This protein binds this small molecule.
Small molecule (SMILES): c1ccc(C(CCNC2CCNCC2)c2ccccc2)cc1

Binding-site contacts:
Ligand atom C13 contacts residue LEU337 of chain 1.C at 3.9 Å (hydrophobic).
Ligand atom C04 contacts residue MET314 of chain 1.C at 3.9 Å (hydrophobic).
Ligand atom C11 contacts residue PHE326 of chain 1.C at 3.6 Å (hydrophobic).
Ligand atom C21 contacts residue TYR320 of chain 1.C at 3.7 Å (hydrophobic).
Ligand atom C07 contacts residue LEU337 of chain 1.C at 4.2 Å (hydrophobic).
Ligand atom N20 contacts residue ASP323 of chain 1.C at 3.9 Å.
Ligand atom N16 contacts residue TYR320 of chain 1.C at 4.3 Å.
Ligand atom C02 contacts residue MET314 of chain 1.C at 4.3 Å (hydrophobic).
Ligand atom C05 contacts residue LEU337 of chain 1.C at 3.9 Å (hydrophobic).
Ligand atom C14 contacts residue TYR320 of chain 1.C at 3.9 Å (hydrophobic).
Ligand atom C10 contacts residue VAL319 of chain 1.C at 3.6 Å (hydrophobic).
Ligand atom C12 contacts residue VAL288 of chain 1.C at 4.0 Å (hydrophobic).
Ligand atom C21 contacts residue ASP323 of chain 1.C at 3.6 Å.
Ligand atom C11 contacts residue VAL288 of chain 1.C at 4.0 Å (hydrophobic).
Ligand atom C09 contacts residue LEU322 of chain 1.C at 3.9 Å (hydrophobic).
Ligand atom C12 contacts residue PHE326 of chain 1.C at 3.8 Å (hydrophobic).
Ligand atom C05 contacts residue ASN315 of chain 1.C at 4.2 Å.
Ligand atom C06 contacts residue GLU338 of chain 1.C at 4.1 Å.
Ligand atom C19 contacts residue TYR320 of chain 1.C at 4.2 Å (hydrophobic).
Ligand atom C03 contacts residue MET314 of chain 1.C at 3.3 Å (hydrophobic).
Ligand atom C04 contacts residue LEU337 of chain 1.C at 4.0 Å (hydrophobic).
Ligand atom C13 contacts residue PHE326 of chain 1.C at 3.9 Å (hydrophobic).
Ligand atom C03 contacts residue TYR320 of chain 1.C at 3.8 Å (hydrophobic).
Ligand atom C09 contacts residue VAL319 of chain 1.C at 3.5 Å (hydrophobic).
Ligand atom C09 contacts residue TYR320 of chain 1.C at 3.8 Å (hydrophobic).
Ligand atom C22 contacts residue ASP323 of chain 1.C at 3.2 Å.
Ligand atom C10 contacts residue LEU322 of chain 1.C at 3.5 Å (hydrophobic).
Ligand atom C03 contacts residue ASN315 of chain 1.C at 4.1 Å.
Ligand atom C18 contacts residue TYR320 of chain 1.C at 4.2 Å (hydrophobic).
Ligand atom C02 contacts residue TYR320 of chain 1.C at 4.2 Å (hydrophobic).
Ligand atom C14 contacts residue PHE326 of chain 1.C at 3.8 Å (hydrophobic).
Ligand atom C09 contacts residue PHE326 of chain 1.C at 3.5 Å (hydrophobic).
Ligand atom C04 contacts residue ASN315 of chain 1.C at 3.5 Å.
Ligand atom C10 contacts residue PHE326 of chain 1.C at 3.4 Å (hydrophobic).
Ligand atom C17 contacts residue TYR320 of chain 1.C at 3.5 Å (hydrophobic).
Ligand atom C06 contacts residue LEU337 of chain 1.C at 4.0 Å (hydrophobic).
Ligand atom C22 contacts residue TYR320 of chain 1.C at 3.5 Å (hydrophobic).
Ligand atom C01 contacts residue TYR320 of chain 1.C at 3.9 Å (hydrophobic).
Ligand atom C15 contacts residue TYR320 of chain 1.C at 3.6 Å (hydrophobic).
Ligand atom C08 contacts residue PHE326 of chain 1.C at 3.7 Å (hydrophobic).

Sequence of chain 1.C:
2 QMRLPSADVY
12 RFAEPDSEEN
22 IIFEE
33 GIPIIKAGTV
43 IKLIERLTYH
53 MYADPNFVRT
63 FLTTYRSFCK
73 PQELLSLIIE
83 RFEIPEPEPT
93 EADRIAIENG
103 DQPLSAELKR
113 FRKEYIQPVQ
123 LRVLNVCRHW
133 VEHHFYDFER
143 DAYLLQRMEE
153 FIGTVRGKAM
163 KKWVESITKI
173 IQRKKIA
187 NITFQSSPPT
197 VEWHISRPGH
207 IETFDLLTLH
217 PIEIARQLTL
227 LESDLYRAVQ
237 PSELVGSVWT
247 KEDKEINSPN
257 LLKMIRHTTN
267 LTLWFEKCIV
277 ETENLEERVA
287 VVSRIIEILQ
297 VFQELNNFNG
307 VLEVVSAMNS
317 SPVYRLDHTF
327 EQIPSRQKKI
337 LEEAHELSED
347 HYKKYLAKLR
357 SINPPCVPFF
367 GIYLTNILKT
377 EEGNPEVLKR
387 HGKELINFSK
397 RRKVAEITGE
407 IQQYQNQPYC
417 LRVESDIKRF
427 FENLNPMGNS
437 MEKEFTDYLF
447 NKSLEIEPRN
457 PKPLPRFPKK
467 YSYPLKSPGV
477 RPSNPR